Binding-site contacts:
Ligand atom C1 contacts residue ASN361 of chain 1.B at 1.4 Å.
Ligand atom O7 contacts residue ALA399 of chain 1.B at 4.0 Å.
Ligand atom C4 contacts residue ASN361 of chain 1.B at 4.2 Å.
Ligand atom O7 contacts residue PRO397 of chain 1.B at 3.7 Å.
Ligand atom C7 contacts residue ASN361 of chain 1.B at 3.5 Å.
Ligand atom C8 contacts residue ASN361 of chain 1.B at 3.6 Å.
Ligand atom O7 contacts residue SER398 of chain 1.B at 3.6 Å.
Ligand atom C5 contacts residue ASN361 of chain 1.B at 3.6 Å.
Ligand atom C2 contacts residue ASN361 of chain 1.B at 2.4 Å.
Ligand atom C3 contacts residue ASN361 of chain 1.B at 3.8 Å.
Ligand atom N2 contacts residue ASN361 of chain 1.B at 2.9 Å (h-bond).
Ligand atom C7 contacts residue PRO397 of chain 1.B at 4.1 Å (hydrophobic).
Ligand atom O5 contacts residue ASN361 of chain 1.B at 2.3 Å (h-bond).
Ligand atom C8 contacts residue PRO397 of chain 1.B at 3.5 Å (hydrophobic).
Ligand atom O7 contacts residue ASN361 of chain 1.B at 4.4 Å.

Sequence of chain 1.B:
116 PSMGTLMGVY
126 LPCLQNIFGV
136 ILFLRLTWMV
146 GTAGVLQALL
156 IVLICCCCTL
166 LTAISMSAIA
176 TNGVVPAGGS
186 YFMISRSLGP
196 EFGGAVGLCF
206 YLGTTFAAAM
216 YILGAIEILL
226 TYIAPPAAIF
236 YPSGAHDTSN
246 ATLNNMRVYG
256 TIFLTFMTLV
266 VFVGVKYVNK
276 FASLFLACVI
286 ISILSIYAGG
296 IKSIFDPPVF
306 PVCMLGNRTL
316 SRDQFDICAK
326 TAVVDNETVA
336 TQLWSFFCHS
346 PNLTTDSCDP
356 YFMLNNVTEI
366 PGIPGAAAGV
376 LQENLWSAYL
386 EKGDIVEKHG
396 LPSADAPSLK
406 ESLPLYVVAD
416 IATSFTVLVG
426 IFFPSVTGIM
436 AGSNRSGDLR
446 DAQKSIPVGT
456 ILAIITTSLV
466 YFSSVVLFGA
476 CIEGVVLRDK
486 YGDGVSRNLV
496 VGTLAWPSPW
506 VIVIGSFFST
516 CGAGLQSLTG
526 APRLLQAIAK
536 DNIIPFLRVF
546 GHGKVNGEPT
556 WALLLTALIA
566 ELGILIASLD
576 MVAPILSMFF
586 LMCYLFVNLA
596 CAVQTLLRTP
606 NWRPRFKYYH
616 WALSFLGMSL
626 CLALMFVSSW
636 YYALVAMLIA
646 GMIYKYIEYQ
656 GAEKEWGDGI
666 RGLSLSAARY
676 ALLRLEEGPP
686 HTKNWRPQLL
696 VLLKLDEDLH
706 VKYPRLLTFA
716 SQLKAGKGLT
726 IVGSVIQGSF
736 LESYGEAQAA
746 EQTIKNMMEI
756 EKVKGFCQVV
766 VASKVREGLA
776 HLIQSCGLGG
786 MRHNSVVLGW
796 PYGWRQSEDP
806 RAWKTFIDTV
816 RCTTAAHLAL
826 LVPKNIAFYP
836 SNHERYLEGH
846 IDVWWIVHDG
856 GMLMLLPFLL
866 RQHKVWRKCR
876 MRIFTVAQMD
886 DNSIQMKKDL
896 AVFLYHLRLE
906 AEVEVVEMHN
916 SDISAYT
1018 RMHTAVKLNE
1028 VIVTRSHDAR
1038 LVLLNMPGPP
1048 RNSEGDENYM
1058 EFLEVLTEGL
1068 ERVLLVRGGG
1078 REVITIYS

The protein below binds the small molecule below.
Small molecule (SMILES): CC(=O)N[C@H]1[C@H](O[C@H]2[C@H](O)[C@@H](NC(C)=O)CO[C@@H]2CO)O[C@H](CO)[C@@H](O)[C@@H]1O